Sequence of chain 2.A:
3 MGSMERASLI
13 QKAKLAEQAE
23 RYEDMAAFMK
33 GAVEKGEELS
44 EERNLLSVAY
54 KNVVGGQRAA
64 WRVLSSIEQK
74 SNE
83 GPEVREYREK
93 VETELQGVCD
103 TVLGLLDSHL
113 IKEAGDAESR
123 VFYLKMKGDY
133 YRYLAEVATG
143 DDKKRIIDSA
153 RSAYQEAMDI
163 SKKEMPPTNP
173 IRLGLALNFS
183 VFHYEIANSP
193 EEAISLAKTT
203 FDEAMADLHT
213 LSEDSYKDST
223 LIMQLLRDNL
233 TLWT

Sequence of chain 2.B:
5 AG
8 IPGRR

The small molecule below binds the protein below.
Small molecule (SMILES): Cc1ccc(S(=O)(=O)N2CCc3ccccc3C2)cc1

Binding-site contacts:
Ligand atom C20 contacts residue ILE173 of chain 2.A at 3.9 Å (hydrophobic).
Ligand atom O19 contacts residue ASN47 of chain 2.A at 3.3 Å (h-bond).
Ligand atom C17 contacts residue ARG11 of chain 2.B at 4.2 Å.
Ligand atom C20 contacts residue PRO172 of chain 2.A at 3.4 Å (hydrophobic).
Ligand atom C18 contacts residue ARG12 of chain 2.B at 3.9 Å.
Ligand atom C21 contacts residue ILE173 of chain 2.A at 3.8 Å (hydrophobic).
Ligand atom C11 contacts residue ARG11 of chain 2.B at 4.2 Å.
Ligand atom C11 contacts residue GLY10 of chain 2.B at 3.6 Å.
Ligand atom C05 contacts residue PHE124 of chain 2.A at 4.0 Å (hydrophobic).
Ligand atom C15 contacts residue ARG12 of chain 2.B at 4.2 Å.
Ligand atom C05 contacts residue ASN47 of chain 2.A at 3.5 Å.
Ligand atom C15 contacts residue ILE224 of chain 2.A at 3.8 Å (hydrophobic).
Ligand atom C18 contacts residue ARG11 of chain 2.B at 3.8 Å.
Ligand atom C17 contacts residue ARG12 of chain 2.B at 3.8 Å.
Ligand atom C02 contacts residue LYS127 of chain 2.A at 1.4 Å.
Ligand atom C18 contacts residue PRO9 of chain 2.B at 3.7 Å (hydrophobic).
Ligand atom C04 contacts residue ASN47 of chain 2.A at 4.1 Å.
Ligand atom C16 contacts residue LEU223 of chain 2.A at 4.0 Å (hydrophobic).
Ligand atom C21 contacts residue ILE8 of chain 2.B at 3.6 Å (hydrophobic).
Ligand atom C10 contacts residue GLY10 of chain 2.B at 4.0 Å.
Ligand atom C04 contacts residue LYS127 of chain 2.A at 3.8 Å.
Ligand atom C12 contacts residue PRO9 of chain 2.B at 4.3 Å (hydrophobic).
Ligand atom C16 contacts residue ILE224 of chain 2.A at 3.8 Å (hydrophobic).
Ligand atom C18 contacts residue ILE8 of chain 2.B at 3.8 Å (hydrophobic).
Ligand atom C20 contacts residue ILE8 of chain 2.B at 4.1 Å (hydrophobic).
Ligand atom C02 contacts residue ILE8 of chain 2.B at 4.1 Å (hydrophobic).
Ligand atom O08 contacts residue PRO172 of chain 2.A at 3.3 Å.
Ligand atom C11 contacts residue PRO9 of chain 2.B at 3.9 Å (hydrophobic).
Ligand atom C12 contacts residue ILE8 of chain 2.B at 4.1 Å (hydrophobic).
Ligand atom C12 contacts residue ARG12 of chain 2.B at 4.0 Å.
Ligand atom C03 contacts residue ILE8 of chain 2.B at 4.2 Å (hydrophobic).
Ligand atom C17 contacts residue ILE8 of chain 2.B at 4.3 Å (hydrophobic).
Ligand atom C21 contacts residue LYS127 of chain 2.A at 3.0 Å.
Ligand atom C16 contacts residue ARG12 of chain 2.B at 4.0 Å.
Ligand atom C03 contacts residue LYS127 of chain 2.A at 2.6 Å.
Ligand atom C21 contacts residue PRO172 of chain 2.A at 3.4 Å (hydrophobic).
Ligand atom C13 contacts residue ILE224 of chain 2.A at 4.3 Å (hydrophobic).
Ligand atom C21 contacts residue GLY176 of chain 2.A at 4.3 Å.
Ligand atom C12 contacts residue ARG11 of chain 2.B at 4.2 Å.
Ligand atom C04 contacts residue PHE124 of chain 2.A at 3.7 Å (hydrophobic).